Binding-site contacts:
Ligand atom C44 contacts residue GLU112 of chain 1.A at 3.3 Å.
Ligand atom C8 contacts residue THR98 of chain 1.A at 3.8 Å.
Ligand atom N9 contacts residue ALA52 of chain 1.A at 3.8 Å.
Ligand atom C39 contacts residue ASP163 of chain 1.A at 3.3 Å.
Ligand atom N10 contacts residue MET101 of chain 1.A at 3.1 Å (h-bond).
Ligand atom C42 contacts residue TYR175 of chain 1.A at 3.8 Å (hydrophobic).
Ligand atom C1 contacts residue LEU32 of chain 1.A at 3.7 Å (hydrophobic).
Ligand atom C5 contacts residue LEU152 of chain 1.A at 3.8 Å (hydrophobic).
Ligand atom C18 contacts residue MET101 of chain 1.A at 3.1 Å (hydrophobic).
Ligand atom C18 contacts residue TYR100 of chain 1.A at 3.6 Å (hydrophobic).
Ligand atom C14 contacts residue GLY35 of chain 1.A at 3.7 Å.
Ligand atom C7 contacts residue LEU152 of chain 1.A at 3.4 Å (hydrophobic).
Ligand atom C30 contacts residue ASN103 of chain 1.A at 3.5 Å.
Ligand atom O34 contacts residue VAL40 of chain 1.A at 3.6 Å.
Ligand atom C42 contacts residue ASP145 of chain 1.A at 3.7 Å.
Ligand atom C8 contacts residue MET101 of chain 1.A at 3.5 Å (hydrophobic).
Ligand atom C36 contacts residue GLN36 of chain 1.A at 3.7 Å.
Ligand atom C43 contacts residue VAL170 of chain 1.A at 3.8 Å (hydrophobic).
Ligand atom N9 contacts residue MET101 of chain 1.A at 3.0 Å (h-bond).
Ligand atom C14 contacts residue THR34 of chain 1.A at 3.7 Å.
Ligand atom C7 contacts residue THR98 of chain 1.A at 3.6 Å.
Ligand atom C32 contacts residue LYS54 of chain 1.A at 3.6 Å.
Ligand atom C36 contacts residue PHE37 of chain 1.A at 3.8 Å (hydrophobic).
Ligand atom C18 contacts residue ALA102 of chain 1.A at 3.6 Å (hydrophobic).
Ligand atom C19 contacts residue ALA102 of chain 1.A at 3.3 Å (hydrophobic).
Ligand atom C8 contacts residue GLU99 of chain 1.A at 3.1 Å.
Ligand atom C33 contacts residue ASP163 of chain 1.A at 3.5 Å.
Ligand atom C38 contacts residue ASN150 of chain 1.A at 3.4 Å.
Ligand atom C8 contacts residue ALA52 of chain 1.A at 3.4 Å (hydrophobic).
Ligand atom C17 contacts residue GLY104 of chain 1.A at 3.6 Å.
Ligand atom C29 contacts residue ASN103 of chain 1.A at 3.6 Å.
Ligand atom C8 contacts residue LEU152 of chain 1.A at 3.7 Å (hydrophobic).
Ligand atom C38 contacts residue ASP163 of chain 1.A at 3.7 Å.
Ligand atom C7 contacts residue ALA52 of chain 1.A at 3.3 Å (hydrophobic).
Ligand atom C17 contacts residue MET101 of chain 1.A at 3.6 Å (hydrophobic).
Ligand atom C41 contacts residue TYR175 of chain 1.A at 3.5 Å (hydrophobic).
Ligand atom N6 contacts residue ALA52 of chain 1.A at 3.6 Å.
Ligand atom N6 contacts residue LEU152 of chain 1.A at 3.5 Å.
Ligand atom O34 contacts residue LYS54 of chain 1.A at 2.8 Å (salt-bridge).
Ligand atom C18 contacts residue GLY104 of chain 1.A at 3.6 Å.

A protein and the small-molecule ligand that binds it are described below.
Small molecule (SMILES): CN1CCN(C(=O)c2ccc(Nc3nc(-c4cccc(NC(=O)c5ccc(C(C)(C)C)cc5)c4)cn4ccnc34)cc2)CC1

Sequence of chain 1.A:
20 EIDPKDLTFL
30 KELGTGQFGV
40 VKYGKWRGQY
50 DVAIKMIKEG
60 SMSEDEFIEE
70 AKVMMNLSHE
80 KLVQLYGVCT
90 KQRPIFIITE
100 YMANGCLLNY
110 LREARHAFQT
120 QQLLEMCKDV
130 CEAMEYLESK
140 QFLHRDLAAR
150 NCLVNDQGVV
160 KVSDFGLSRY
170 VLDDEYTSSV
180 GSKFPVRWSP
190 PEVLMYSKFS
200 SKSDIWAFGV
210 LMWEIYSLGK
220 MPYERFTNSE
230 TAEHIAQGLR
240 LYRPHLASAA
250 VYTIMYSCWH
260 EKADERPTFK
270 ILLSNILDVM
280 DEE